Binding-site contacts:
Ligand atom C contacts residue 2RA1 of chain 1.I at 1.5 Å.
Ligand atom O contacts residue ASN448 of chain 1.C at 2.7 Å (h-bond).
Ligand atom C contacts residue PRO444 of chain 1.C at 3.7 Å (hydrophobic).
Ligand atom O contacts residue PRO444 of chain 1.C at 3.6 Å.
Ligand atom C contacts residue ASN448 of chain 1.C at 3.7 Å.
Ligand atom O contacts residue 2RA1 of chain 1.I at 2.3 Å (h-bond).

This small molecule binds to this protein.
Small molecule (SMILES): C/C=C(/C)C(=O)O

Sequence of chain 1.C:
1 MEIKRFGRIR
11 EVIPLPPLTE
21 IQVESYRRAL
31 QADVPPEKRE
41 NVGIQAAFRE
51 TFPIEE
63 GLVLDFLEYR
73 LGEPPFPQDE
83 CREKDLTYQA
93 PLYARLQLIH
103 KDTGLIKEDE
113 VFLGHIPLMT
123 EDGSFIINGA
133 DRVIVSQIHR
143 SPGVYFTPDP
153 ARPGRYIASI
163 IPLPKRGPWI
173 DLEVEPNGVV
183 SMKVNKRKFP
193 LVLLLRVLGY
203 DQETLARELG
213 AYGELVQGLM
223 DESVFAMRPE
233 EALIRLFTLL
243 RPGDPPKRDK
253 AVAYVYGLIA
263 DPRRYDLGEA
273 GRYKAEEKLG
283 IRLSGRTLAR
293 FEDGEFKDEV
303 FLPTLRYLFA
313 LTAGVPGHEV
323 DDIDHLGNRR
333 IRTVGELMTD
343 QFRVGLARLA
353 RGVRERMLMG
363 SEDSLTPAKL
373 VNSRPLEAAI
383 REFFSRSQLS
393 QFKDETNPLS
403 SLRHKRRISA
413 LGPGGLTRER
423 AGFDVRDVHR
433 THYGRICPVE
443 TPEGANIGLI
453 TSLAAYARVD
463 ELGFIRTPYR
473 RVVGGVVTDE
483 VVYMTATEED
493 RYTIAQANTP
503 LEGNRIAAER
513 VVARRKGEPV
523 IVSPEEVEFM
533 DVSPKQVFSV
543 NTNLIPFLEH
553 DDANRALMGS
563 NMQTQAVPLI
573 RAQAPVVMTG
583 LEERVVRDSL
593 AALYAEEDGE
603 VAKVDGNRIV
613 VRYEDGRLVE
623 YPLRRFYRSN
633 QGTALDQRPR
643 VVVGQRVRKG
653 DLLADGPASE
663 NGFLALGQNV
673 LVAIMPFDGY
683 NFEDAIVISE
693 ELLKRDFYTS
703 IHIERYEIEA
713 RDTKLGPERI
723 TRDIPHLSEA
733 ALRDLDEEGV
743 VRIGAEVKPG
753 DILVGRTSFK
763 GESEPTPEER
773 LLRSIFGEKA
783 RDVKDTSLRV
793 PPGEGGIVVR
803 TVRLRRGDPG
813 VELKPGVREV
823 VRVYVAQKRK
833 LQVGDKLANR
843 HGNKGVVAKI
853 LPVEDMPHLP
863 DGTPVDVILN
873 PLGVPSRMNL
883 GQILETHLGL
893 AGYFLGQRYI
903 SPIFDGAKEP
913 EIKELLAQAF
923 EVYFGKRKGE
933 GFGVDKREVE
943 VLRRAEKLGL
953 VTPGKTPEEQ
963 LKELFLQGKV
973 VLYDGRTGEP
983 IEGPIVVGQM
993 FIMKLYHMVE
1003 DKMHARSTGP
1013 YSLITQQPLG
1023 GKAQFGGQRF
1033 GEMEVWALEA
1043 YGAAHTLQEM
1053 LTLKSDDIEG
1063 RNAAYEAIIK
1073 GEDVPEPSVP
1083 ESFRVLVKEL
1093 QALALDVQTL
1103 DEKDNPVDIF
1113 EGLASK